Binding-site contacts:
Ligand atom NAI contacts residue VAL33 of chain 1.A at 4.3 Å.
Ligand atom CAO contacts residue PHE90 of chain 1.A at 3.6 Å (hydrophobic).
Ligand atom O contacts residue CYS80 of chain 1.A at 4.1 Å.
Ligand atom CB contacts residue PHE29 of chain 1.A at 3.6 Å (hydrophobic).
Ligand atom OAB contacts residue VAL38 of chain 1.A at 4.0 Å.
Ligand atom CB contacts residue ILE28 of chain 1.A at 3.9 Å (hydrophobic).
Ligand atom CAA contacts residue PHE29 of chain 1.A at 3.6 Å (hydrophobic).
Ligand atom O contacts residue TYR41 of chain 1.A at 4.2 Å.
Ligand atom CAG contacts residue VAL38 of chain 1.A at 4.0 Å (hydrophobic).
Ligand atom N contacts residue VAL33 of chain 1.A at 3.8 Å.
Ligand atom CAF contacts residue ILE28 of chain 1.A at 4.0 Å (hydrophobic).
Ligand atom C contacts residue PHE90 of chain 1.A at 4.4 Å (hydrophobic).
Ligand atom CB contacts residue CYS80 of chain 1.A at 3.8 Å (hydrophobic).
Ligand atom CAM contacts residue PHE90 of chain 1.A at 4.0 Å (hydrophobic).
Ligand atom CAA contacts residue ILE28 of chain 1.A at 3.9 Å (hydrophobic).
Ligand atom CAA contacts residue CYS80 of chain 1.A at 3.6 Å (hydrophobic).
Ligand atom CAM contacts residue VAL38 of chain 1.A at 4.3 Å (hydrophobic).
Ligand atom O contacts residue ASN84 of chain 1.A at 2.8 Å (h-bond).
Ligand atom CAK contacts residue GLU37 of chain 1.A at 3.5 Å.
Ligand atom CA contacts residue ILE28 of chain 1.A at 4.1 Å (hydrophobic).
Ligand atom N contacts residue ILE28 of chain 1.A at 3.2 Å (h-bond).
Ligand atom CAO contacts residue VAL33 of chain 1.A at 4.1 Å (hydrophobic).
Ligand atom CA contacts residue VAL33 of chain 1.A at 3.6 Å (hydrophobic).
Ligand atom CAN contacts residue VAL33 of chain 1.A at 4.1 Å (hydrophobic).
Ligand atom OAB contacts residue GLU37 of chain 1.A at 3.5 Å (salt-bridge).
Ligand atom CAE contacts residue PHE90 of chain 1.A at 4.4 Å (hydrophobic).
Ligand atom CAE contacts residue PRO34 of chain 1.A at 3.9 Å (hydrophobic).
Ligand atom NAI contacts residue PHE90 of chain 1.A at 3.7 Å.
Ligand atom O contacts residue TYR83 of chain 1.A at 4.4 Å.
Ligand atom CAK contacts residue VAL38 of chain 1.A at 4.4 Å (hydrophobic).
Ligand atom C contacts residue ASN84 of chain 1.A at 3.8 Å.
Ligand atom OAB contacts residue PHE90 of chain 1.A at 4.4 Å.
Ligand atom CAF contacts residue PRO34 of chain 1.A at 3.9 Å (hydrophobic).
Ligand atom CAG contacts residue PHE90 of chain 1.A at 3.3 Å (hydrophobic).
Ligand atom CAN contacts residue ILE28 of chain 1.A at 4.1 Å (hydrophobic).
Ligand atom CAN contacts residue PHE90 of chain 1.A at 4.3 Å (hydrophobic).
Ligand atom OAD contacts residue GLU37 of chain 1.A at 2.8 Å (salt-bridge).
Ligand atom NAI contacts residue ASN84 of chain 1.A at 4.2 Å.
Ligand atom C contacts residue VAL33 of chain 1.A at 4.2 Å (hydrophobic).
Ligand atom CAA contacts residue PHE90 of chain 1.A at 3.9 Å (hydrophobic).

Sequence of chain 1.A:
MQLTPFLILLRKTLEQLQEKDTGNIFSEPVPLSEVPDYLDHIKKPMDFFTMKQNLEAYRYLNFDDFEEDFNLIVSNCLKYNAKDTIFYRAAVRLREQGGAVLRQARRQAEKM

The small molecule below binds the protein below.
Small molecule (SMILES): CC[C@H]1Nc2ccc(C(=O)O)cc2NC1=O